The protein below binds the small molecule below.
Small molecule (SMILES): CC(=O)N[C@@H]1[C@@H](O)[C@H](O)[C@@H](CO)O[C@H]1O

Sequence of chain 1.A:
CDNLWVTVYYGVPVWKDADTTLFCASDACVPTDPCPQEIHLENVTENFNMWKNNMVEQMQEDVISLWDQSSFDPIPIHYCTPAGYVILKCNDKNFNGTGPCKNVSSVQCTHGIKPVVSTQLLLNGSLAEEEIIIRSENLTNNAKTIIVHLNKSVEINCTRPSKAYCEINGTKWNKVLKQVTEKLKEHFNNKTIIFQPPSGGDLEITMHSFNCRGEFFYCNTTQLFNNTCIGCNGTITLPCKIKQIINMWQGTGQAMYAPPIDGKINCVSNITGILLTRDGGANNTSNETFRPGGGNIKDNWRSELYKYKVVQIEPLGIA

Binding-site contacts:
Ligand atom O7 contacts residue ASN215 of chain 1.A at 4.0 Å.
Ligand atom C2 contacts residue ASN215 of chain 1.A at 2.5 Å.
Ligand atom C4 contacts residue ASN215 of chain 1.A at 4.2 Å.
Ligand atom O5 contacts residue ASN215 of chain 1.A at 2.4 Å (h-bond).
Ligand atom C5 contacts residue LYS218 of chain 1.A at 4.3 Å.
Ligand atom C1 contacts residue THR217 of chain 1.A at 4.3 Å.
Ligand atom N2 contacts residue ASN215 of chain 1.A at 2.9 Å (h-bond).
Ligand atom C7 contacts residue ASN215 of chain 1.A at 3.7 Å.
Ligand atom C5 contacts residue THR217 of chain 1.A at 3.8 Å.
Ligand atom C6 contacts residue LYS218 of chain 1.A at 4.0 Å.
Ligand atom C6 contacts residue THR217 of chain 1.A at 3.5 Å.
Ligand atom C5 contacts residue ASN215 of chain 1.A at 3.7 Å.
Ligand atom C1 contacts residue ASN215 of chain 1.A at 1.4 Å.
Ligand atom O5 contacts residue THR217 of chain 1.A at 3.8 Å.
Ligand atom C3 contacts residue ASN215 of chain 1.A at 3.8 Å.
Ligand atom C1 contacts residue LYS218 of chain 1.A at 4.1 Å.
Ligand atom O5 contacts residue LYS218 of chain 1.A at 3.3 Å.